Sequence of chain 1.A:
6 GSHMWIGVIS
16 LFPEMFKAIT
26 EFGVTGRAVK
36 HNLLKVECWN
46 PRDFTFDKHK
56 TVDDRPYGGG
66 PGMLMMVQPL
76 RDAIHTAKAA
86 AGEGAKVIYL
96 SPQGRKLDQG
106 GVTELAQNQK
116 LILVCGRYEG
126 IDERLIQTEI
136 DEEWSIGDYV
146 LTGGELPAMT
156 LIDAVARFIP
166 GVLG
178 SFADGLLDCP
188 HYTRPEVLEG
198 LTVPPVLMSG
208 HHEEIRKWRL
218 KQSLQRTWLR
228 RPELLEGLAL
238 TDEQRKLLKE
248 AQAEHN

Sequence of chain 2.A:
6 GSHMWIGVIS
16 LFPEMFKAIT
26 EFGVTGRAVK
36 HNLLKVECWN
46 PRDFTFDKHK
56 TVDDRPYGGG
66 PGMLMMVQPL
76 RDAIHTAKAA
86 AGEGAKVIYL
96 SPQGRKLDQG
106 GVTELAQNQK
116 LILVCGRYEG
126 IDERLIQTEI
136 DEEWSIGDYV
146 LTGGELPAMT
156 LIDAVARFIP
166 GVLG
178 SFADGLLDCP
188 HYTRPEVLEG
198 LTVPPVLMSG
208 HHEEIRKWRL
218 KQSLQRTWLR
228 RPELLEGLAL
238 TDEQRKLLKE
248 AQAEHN

The small molecule below binds the protein below.
Small molecule (SMILES): Nc1nonc1C(=O)N[C@H]1C[C@@H]1c1ccc(S(N)(=O)=O)cc1

Binding-site contacts:
Ligand atom C7 contacts residue PRO97 of chain 1.A at 3.5 Å (hydrophobic).
Ligand atom N3 contacts residue SER140 of chain 1.A at 3.6 Å.
Ligand atom N20 contacts residue SER178 of chain 2.A at 3.2 Å.
Ligand atom N9 contacts residue PRO97 of chain 1.A at 3.7 Å.
Ligand atom N3 contacts residue SER96 of chain 1.A at 3.7 Å.
Ligand atom N5 contacts residue PRO152 of chain 1.A at 3.8 Å.
Ligand atom N5 contacts residue LEU95 of chain 1.A at 3.6 Å.
Ligand atom C7 contacts residue LEU146 of chain 1.A at 3.9 Å (hydrophobic).
Ligand atom N5 contacts residue PRO97 of chain 1.A at 3.9 Å.
Ligand atom O8 contacts residue PRO97 of chain 1.A at 3.5 Å.
Ligand atom C11 contacts residue LEU146 of chain 1.A at 3.5 Å (hydrophobic).
Ligand atom N3 contacts residue PRO152 of chain 1.A at 3.9 Å.
Ligand atom O8 contacts residue LEU146 of chain 1.A at 2.9 Å (h-bond).
Ligand atom N1 contacts residue SER140 of chain 1.A at 3.8 Å.
Ligand atom C18 contacts residue VAL145 of chain 1.A at 3.9 Å (hydrophobic).
Ligand atom N3 contacts residue ILE141 of chain 1.A at 3.4 Å (h-bond).
Ligand atom O8 contacts residue VAL145 of chain 1.A at 3.6 Å.
Ligand atom C15 contacts residue PHE179 of chain 2.A at 3.4 Å (hydrophobic).
Ligand atom N1 contacts residue GLY142 of chain 1.A at 3.1 Å (h-bond).
Ligand atom O22 contacts residue GLU124 of chain 1.A at 3.0 Å (salt-bridge).
Ligand atom O4 contacts residue SER96 of chain 1.A at 3.0 Å (h-bond).
Ligand atom N1 contacts residue TYR144 of chain 1.A at 3.0 Å (h-bond).
Ligand atom C17 contacts residue VAL145 of chain 1.A at 3.7 Å (hydrophobic).
Ligand atom O22 contacts residue SER178 of chain 2.A at 3.9 Å.
Ligand atom C6 contacts residue PRO97 of chain 1.A at 3.6 Å (hydrophobic).
Ligand atom C16 contacts residue GLU124 of chain 1.A at 3.9 Å.
Ligand atom C18 contacts residue LEU146 of chain 1.A at 3.3 Å (hydrophobic).
Ligand atom O21 contacts residue ARG162 of chain 2.A at 3.5 Å (salt-bridge).
Ligand atom O8 contacts residue TYR144 of chain 1.A at 3.4 Å (h-bond).
Ligand atom C6 contacts residue SER96 of chain 1.A at 3.9 Å.
Ligand atom O21 contacts residue GLU124 of chain 1.A at 3.3 Å (salt-bridge).
Ligand atom C10 contacts residue LEU146 of chain 1.A at 3.4 Å (hydrophobic).
Ligand atom C16 contacts residue PHE179 of chain 2.A at 3.9 Å (hydrophobic).
Ligand atom N20 contacts residue PHE179 of chain 2.A at 2.7 Å.
Ligand atom C2 contacts residue PRO97 of chain 1.A at 3.9 Å (hydrophobic).
Ligand atom C11 contacts residue GLY148 of chain 1.A at 3.5 Å.
Ligand atom N5 contacts residue SER96 of chain 1.A at 3.3 Å.
Ligand atom S19 contacts residue GLU124 of chain 1.A at 3.4 Å (salt-bridge).
Ligand atom O4 contacts residue LEU95 of chain 1.A at 3.4 Å.
Ligand atom O4 contacts residue PRO152 of chain 1.A at 3.6 Å.